Binding-site contacts:
Ligand atom NZ contacts residue GLN147 of chain 1.A at 2.5 Å (h-bond).
Ligand atom CE contacts residue GLN147 of chain 1.A at 2.9 Å.
Ligand atom CD contacts residue GLU43 of chain 1.A at 4.0 Å.
Ligand atom CB contacts residue PHE46 of chain 1.A at 4.0 Å (hydrophobic).
Ligand atom O contacts residue SER102 of chain 1.A at 3.5 Å (h-bond).
Ligand atom C contacts residue SER102 of chain 1.A at 4.0 Å.
Ligand atom CE contacts residue THR150 of chain 1.A at 3.7 Å.
Ligand atom O contacts residue GLY104 of chain 1.A at 2.9 Å (h-bond).
Ligand atom CB contacts residue THR150 of chain 1.A at 4.0 Å.
Ligand atom CD contacts residue PHE46 of chain 1.A at 3.8 Å (hydrophobic).
Ligand atom CD contacts residue PHE84 of chain 1.A at 3.5 Å (hydrophobic).
Ligand atom N contacts residue SER102 of chain 1.A at 2.9 Å (h-bond).
Ligand atom CA contacts residue GLU215 of chain 1.A at 3.6 Å.
Ligand atom CB contacts residue TYR152 of chain 1.A at 3.3 Å (hydrophobic).
Ligand atom N contacts residue GLU215 of chain 1.A at 2.6 Å (salt-bridge).
Ligand atom CD contacts residue SER102 of chain 1.A at 4.1 Å.
Ligand atom CG contacts residue SER102 of chain 1.A at 3.4 Å.
Ligand atom NZ contacts residue GLU43 of chain 1.A at 2.6 Å (salt-bridge).
Ligand atom C contacts residue ARG109 of chain 1.A at 3.6 Å.
Ligand atom CE contacts residue GLU43 of chain 1.A at 3.7 Å.
Ligand atom CA contacts residue THR151 of chain 1.A at 3.4 Å.
Ligand atom CG contacts residue ALA101 of chain 1.A at 4.0 Å (hydrophobic).
Ligand atom CB contacts residue SER102 of chain 1.A at 4.1 Å.
Ligand atom O contacts residue ARG109 of chain 1.A at 2.7 Å (salt-bridge).
Ligand atom O contacts residue GLU215 of chain 1.A at 3.9 Å.
Ligand atom OXT contacts residue ARG109 of chain 1.A at 2.9 Å (salt-bridge).
Ligand atom CA contacts residue SER102 of chain 1.A at 3.8 Å.
Ligand atom CA contacts residue TYR152 of chain 1.A at 3.3 Å (hydrophobic).
Ligand atom O contacts residue HIS103 of chain 1.A at 3.6 Å.
Ligand atom OXT contacts residue THR150 of chain 1.A at 3.1 Å.
Ligand atom C contacts residue THR151 of chain 1.A at 3.1 Å.
Ligand atom OXT contacts residue THR151 of chain 1.A at 2.7 Å (h-bond).
Ligand atom C contacts residue GLY104 of chain 1.A at 4.1 Å.
Ligand atom N contacts residue THR151 of chain 1.A at 4.0 Å.
Ligand atom CE contacts residue PHE84 of chain 1.A at 3.7 Å (hydrophobic).
Ligand atom CG contacts residue PHE84 of chain 1.A at 3.6 Å (hydrophobic).
Ligand atom CD contacts residue ALA101 of chain 1.A at 3.7 Å (hydrophobic).
Ligand atom O contacts residue THR151 of chain 1.A at 3.5 Å (h-bond).
Ligand atom N contacts residue TYR152 of chain 1.A at 3.2 Å (h-bond).
Ligand atom NZ contacts residue PHE46 of chain 1.A at 3.3 Å.

Sequence of chain 1.A:
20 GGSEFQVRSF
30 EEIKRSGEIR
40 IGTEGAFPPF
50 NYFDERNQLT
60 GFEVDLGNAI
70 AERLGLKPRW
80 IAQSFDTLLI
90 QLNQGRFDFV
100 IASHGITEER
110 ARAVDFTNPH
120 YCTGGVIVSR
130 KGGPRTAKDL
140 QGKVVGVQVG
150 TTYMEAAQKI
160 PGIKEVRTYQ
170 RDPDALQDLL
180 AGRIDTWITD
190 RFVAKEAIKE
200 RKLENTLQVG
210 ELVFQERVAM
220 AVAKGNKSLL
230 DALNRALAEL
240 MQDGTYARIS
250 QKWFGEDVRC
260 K

The protein below binds the small molecule below.
Small molecule (SMILES): N[C@@H](CCCC[NH3+])C(=O)O